Binding-site contacts:
Ligand atom N1 contacts residue TYR432 of chain 1.B at 3.3 Å.
Ligand atom C2 contacts residue ILE636 of chain 1.B at 3.3 Å (hydrophobic).
Ligand atom OP1 contacts residue ARG212 of chain 1.B at 2.6 Å (salt-bridge).
Ligand atom OP1 contacts residue THR834 of chain 1.B at 3.1 Å (h-bond).
Ligand atom OP1 contacts residue ARG239 of chain 1.B at 3.1 Å.
Ligand atom C2 contacts residue TYR432 of chain 1.B at 3.2 Å (hydrophobic).
Ligand atom OP1 contacts residue HIS809 of chain 1.B at 3.1 Å (h-bond).
Ligand atom C7 contacts residue THR513 of chain 1.B at 3.0 Å.
Ligand atom OP1 contacts residue ARG239 of chain 1.B at 3.0 Å (salt-bridge).
Ligand atom C2 contacts residue PRO635 of chain 1.B at 3.3 Å (hydrophobic).
Ligand atom N2 contacts residue TYR432 of chain 1.B at 3.1 Å.
Ligand atom C7 contacts residue GLN264 of chain 1.B at 3.2 Å.
Ligand atom O4' contacts residue ARG793 of chain 1.B at 3.1 Å (salt-bridge).
Ligand atom O4' contacts residue PRO810 of chain 1.B at 3.1 Å.
Ligand atom OP1 contacts residue THR489 of chain 1.B at 2.8 Å (h-bond).
Ligand atom OP2 contacts residue SER833 of chain 1.B at 3.2 Å (h-bond).
Ligand atom O2 contacts residue PRO810 of chain 1.B at 3.0 Å.
Ligand atom C5' contacts residue PRO210 of chain 1.B at 3.2 Å (hydrophobic).
Ligand atom P contacts residue SER833 of chain 1.B at 3.4 Å.
Ligand atom O5' contacts residue LYS511 of chain 1.B at 3.3 Å.
Ligand atom OP1 contacts residue SER464 of chain 1.B at 3.0 Å (h-bond).
Ligand atom OP1 contacts residue LYS511 of chain 1.B at 3.1 Å.
Ligand atom O4 contacts residue ARG571 of chain 1.B at 3.3 Å (salt-bridge).
Ligand atom O4 contacts residue SER265 of chain 1.B at 2.8 Å (h-bond).
Ligand atom N2 contacts residue SER576 of chain 1.B at 3.4 Å (h-bond).
Ligand atom N2 contacts residue ILE636 of chain 1.B at 3.2 Å (h-bond).
Ligand atom OP2 contacts residue TYR432 of chain 1.B at 2.8 Å (h-bond).
Ligand atom OP1 contacts residue SER833 of chain 1.B at 2.6 Å (h-bond).
Ligand atom OP1 contacts residue GLN736 of chain 1.B at 3.2 Å (h-bond).
Ligand atom O4 contacts residue THR513 of chain 1.B at 2.8 Å (h-bond).
Ligand atom OP2 contacts residue HIS463 of chain 1.B at 2.7 Å (h-bond).
Ligand atom O6 contacts residue GLU676 of chain 1.B at 3.4 Å.
Ligand atom N2 contacts residue GLU568 of chain 1.B at 3.2 Å (salt-bridge).
Ligand atom OP1 contacts residue THR255 of chain 1.B at 2.8 Å (h-bond).
Ligand atom N3 contacts residue PRO635 of chain 1.B at 3.3 Å.
Ligand atom OP2 contacts residue SER464 of chain 1.B at 2.9 Å (h-bond).
Ligand atom OP2 contacts residue ARG212 of chain 1.B at 3.3 Å (salt-bridge).
Ligand atom O5' contacts residue SER495 of chain 1.B at 3.3 Å (h-bond).
Ligand atom C7 contacts residue ARG793 of chain 1.B at 3.3 Å.
Ligand atom OP1 contacts residue SER495 of chain 1.B at 3.2 Å (h-bond).

This protein binds this small molecule.
Small molecule (SMILES): Cc1cn([C@H]2C[C@H](O[P](=O)(O)OC[C@H]3O[C@@H](n4cnc5c(=O)nc(N)[nH]c54)C[C@@H]3O[P](=O)(O)OC[C@H]3O[C@@H](n4cc(C)c(=O)[nH]c4=O)C[C@@H]3O)[C@@H](CO[P](=O)(O)O[C@H]3C[C@H](n4cnc5c(=O)nc(N)[nH]c54)O[C@@H]3CO[P](=O)(O)O[C@H]3C[C@H](n4cnc5c(=O)nc(N)[nH]c54)O[C@@H]3CO[P](=O)(O)O[C@H]3C[C@H](n4cc(C)c(=O)[nH]c4=O)O[C@@H]3CO[P](=O)(O)O[C@H]3C[C@H](n4cnc5c(=O)nc(N)[nH]c54)O[C@@H]3CO[P](=O)(O)O[C@H]3C[C@H](n4cc(C)c(=O)[nH]c4=O)O[C@@H]3CO[P](=O)(O)O[C@H]3C[C@H](n4cc(C)c(=O)[nH]c4=O)O[C@@H]3COP(=O)=O)O2)c(=O)[nH]c1=O

Sequence of chain 1.B:
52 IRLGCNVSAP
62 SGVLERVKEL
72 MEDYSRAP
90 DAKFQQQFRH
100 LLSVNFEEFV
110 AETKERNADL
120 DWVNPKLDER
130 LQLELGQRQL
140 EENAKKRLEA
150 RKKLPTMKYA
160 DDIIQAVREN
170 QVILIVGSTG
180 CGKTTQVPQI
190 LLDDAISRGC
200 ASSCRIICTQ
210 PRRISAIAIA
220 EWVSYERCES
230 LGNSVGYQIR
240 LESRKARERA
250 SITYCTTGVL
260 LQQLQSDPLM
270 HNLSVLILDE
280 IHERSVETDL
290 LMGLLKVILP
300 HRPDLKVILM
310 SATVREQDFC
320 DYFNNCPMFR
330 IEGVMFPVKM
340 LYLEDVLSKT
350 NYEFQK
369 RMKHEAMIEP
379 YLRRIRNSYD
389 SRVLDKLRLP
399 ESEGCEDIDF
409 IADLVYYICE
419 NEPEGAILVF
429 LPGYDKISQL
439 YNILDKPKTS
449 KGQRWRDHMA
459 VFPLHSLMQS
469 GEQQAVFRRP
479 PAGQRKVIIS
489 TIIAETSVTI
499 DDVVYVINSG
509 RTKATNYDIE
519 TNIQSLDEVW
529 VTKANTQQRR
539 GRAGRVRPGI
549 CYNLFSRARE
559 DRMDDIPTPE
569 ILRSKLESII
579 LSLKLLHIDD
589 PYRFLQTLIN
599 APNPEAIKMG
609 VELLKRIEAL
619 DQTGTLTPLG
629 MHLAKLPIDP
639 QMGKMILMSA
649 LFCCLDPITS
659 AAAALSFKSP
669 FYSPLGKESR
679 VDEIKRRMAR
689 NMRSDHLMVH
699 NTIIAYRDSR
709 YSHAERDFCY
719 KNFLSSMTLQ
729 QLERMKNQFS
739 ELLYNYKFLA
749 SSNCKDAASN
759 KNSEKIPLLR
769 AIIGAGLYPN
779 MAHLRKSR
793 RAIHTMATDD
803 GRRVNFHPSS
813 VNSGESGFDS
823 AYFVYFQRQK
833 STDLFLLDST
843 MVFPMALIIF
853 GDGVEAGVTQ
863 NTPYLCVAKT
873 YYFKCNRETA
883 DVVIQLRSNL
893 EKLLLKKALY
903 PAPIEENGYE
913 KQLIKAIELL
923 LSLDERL